Binding-site contacts:
Ligand atom O5 contacts residue LYS136 of chain 1.A at 3.9 Å.
Ligand atom C4 contacts residue ASN146 of chain 1.A at 4.2 Å.
Ligand atom O3 contacts residue CYS306 of chain 1.A at 3.5 Å (h-bond).
Ligand atom O7 contacts residue PRO96 of chain 1.A at 4.0 Å.
Ligand atom C7 contacts residue SER308 of chain 1.A at 3.5 Å.
Ligand atom O4 contacts residue VAL307 of chain 1.A at 4.0 Å.
Ligand atom C2 contacts residue VAL307 of chain 1.A at 4.3 Å (hydrophobic).
Ligand atom O7 contacts residue ASN146 of chain 1.A at 3.6 Å (h-bond).
Ligand atom O6 contacts residue NAG1 of chain 1.M at 4.1 Å.
Ligand atom C8 contacts residue ASN244 of chain 1.A at 3.9 Å.
Ligand atom C8 contacts residue LEU145 of chain 1.A at 3.9 Å (hydrophobic).
Ligand atom C8 contacts residue SER308 of chain 1.A at 3.5 Å.
Ligand atom O5 contacts residue VAL307 of chain 1.A at 4.2 Å.
Ligand atom C3 contacts residue VAL307 of chain 1.A at 3.7 Å (hydrophobic).
Ligand atom C4 contacts residue ASP95 of chain 1.A at 4.2 Å.
Ligand atom O3 contacts residue ARG246 of chain 1.A at 4.0 Å.
Ligand atom C1 contacts residue SER308 of chain 1.A at 3.7 Å.
Ligand atom C8 contacts residue VAL138 of chain 1.A at 4.2 Å (hydrophobic).
Ligand atom O7 contacts residue VAL138 of chain 1.A at 4.2 Å.
Ligand atom C5 contacts residue VAL307 of chain 1.A at 3.5 Å (hydrophobic).
Ligand atom C1 contacts residue VAL307 of chain 1.A at 4.0 Å (hydrophobic).
Ligand atom C7 contacts residue ASN146 of chain 1.A at 3.4 Å.
Ligand atom O6 contacts residue LYS136 of chain 1.A at 3.4 Å (salt-bridge).
Ligand atom C1 contacts residue ASN146 of chain 1.A at 1.4 Å.
Ligand atom C6 contacts residue NAG1 of chain 1.M at 3.6 Å.
Ligand atom C1 contacts residue NAG1 of chain 1.M at 4.3 Å.
Ligand atom O3 contacts residue ASP95 of chain 1.A at 4.2 Å.
Ligand atom C5 contacts residue NAG1 of chain 1.M at 3.9 Å.
Ligand atom O5 contacts residue NAG1 of chain 1.M at 3.4 Å (h-bond).
Ligand atom C8 contacts residue PHE243 of chain 1.A at 4.2 Å (hydrophobic).
Ligand atom N2 contacts residue SER308 of chain 1.A at 2.7 Å (h-bond).
Ligand atom O5 contacts residue ASN146 of chain 1.A at 2.4 Å (h-bond).
Ligand atom C3 contacts residue SER308 of chain 1.A at 4.0 Å.
Ligand atom C3 contacts residue ASN146 of chain 1.A at 3.7 Å.
Ligand atom C2 contacts residue ASN146 of chain 1.A at 2.4 Å.
Ligand atom C5 contacts residue ASN146 of chain 1.A at 3.6 Å.
Ligand atom O4 contacts residue ARG246 of chain 1.A at 3.5 Å (salt-bridge).
Ligand atom C4 contacts residue VAL307 of chain 1.A at 4.0 Å (hydrophobic).
Ligand atom N2 contacts residue ASN146 of chain 1.A at 2.8 Å (h-bond).
Ligand atom C2 contacts residue SER308 of chain 1.A at 3.6 Å.

Sequence of chain 1.A:
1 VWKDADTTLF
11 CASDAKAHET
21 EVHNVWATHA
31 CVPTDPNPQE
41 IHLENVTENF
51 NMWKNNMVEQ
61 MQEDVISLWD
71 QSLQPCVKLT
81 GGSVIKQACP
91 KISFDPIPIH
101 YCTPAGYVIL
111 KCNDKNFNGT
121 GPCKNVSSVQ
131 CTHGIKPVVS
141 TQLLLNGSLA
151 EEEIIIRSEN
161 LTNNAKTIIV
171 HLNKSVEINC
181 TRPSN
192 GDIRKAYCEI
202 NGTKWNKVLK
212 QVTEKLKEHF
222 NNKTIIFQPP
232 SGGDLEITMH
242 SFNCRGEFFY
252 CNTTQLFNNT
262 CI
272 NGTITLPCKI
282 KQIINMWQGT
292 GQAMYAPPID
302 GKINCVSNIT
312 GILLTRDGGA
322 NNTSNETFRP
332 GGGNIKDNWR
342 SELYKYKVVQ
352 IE

A protein and the small-molecule ligand that binds it are described below.
Small molecule (SMILES): CC(=O)N[C@@H]1[C@@H](O)[C@H](O)[C@@H](CO)O[C@H]1O